Binding-site contacts:
Ligand atom C13 contacts residue LEU94 of chain 1.B at 4.2 Å (hydrophobic).
Ligand atom C05 contacts residue LEU49 of chain 1.B at 4.2 Å (hydrophobic).
Ligand atom C14 contacts residue LEU90 of chain 1.B at 3.8 Å (hydrophobic).
Ligand atom F01 contacts residue MET91 of chain 1.B at 3.3 Å.
Ligand atom F02 contacts residue MET91 of chain 1.B at 3.4 Å.
Ligand atom O01 contacts residue HIS227 of chain 1.B at 3.0 Å (h-bond).
Ligand atom C04 contacts residue MET124 of chain 1.B at 4.0 Å (hydrophobic).
Ligand atom C11 contacts residue PHE107 of chain 1.B at 4.0 Å (hydrophobic).
Ligand atom C06 contacts residue GLY224 of chain 1.B at 3.6 Å.
Ligand atom O01 contacts residue LEU228 of chain 1.B at 3.6 Å.
Ligand atom O02 contacts residue LEU90 of chain 1.B at 4.0 Å.
Ligand atom C09 contacts residue MET46 of chain 1.B at 4.0 Å (hydrophobic).
Ligand atom C07 contacts residue ILE127 of chain 1.B at 4.0 Å (hydrophobic).
Ligand atom F01 contacts residue LEU87 of chain 1.B at 4.1 Å.
Ligand atom C16 contacts residue ALA53 of chain 1.B at 4.2 Å (hydrophobic).
Ligand atom C07 contacts residue HIS227 of chain 1.B at 3.7 Å.
Ligand atom C11 contacts residue LEU49 of chain 1.B at 4.0 Å (hydrophobic).
Ligand atom O01 contacts residue MET46 of chain 1.B at 3.7 Å.
Ligand atom C12 contacts residue PHE107 of chain 1.B at 4.0 Å (hydrophobic).
Ligand atom C16 contacts residue PHE107 of chain 1.B at 4.0 Å (hydrophobic).
Ligand atom O02 contacts residue GLU56 of chain 1.B at 2.5 Å (salt-bridge).
Ligand atom C09 contacts residue LEU49 of chain 1.B at 3.8 Å (hydrophobic).
Ligand atom C11 contacts residue ALA53 of chain 1.B at 4.2 Å (hydrophobic).
Ligand atom F02 contacts residue LEU90 of chain 1.B at 2.9 Å.
Ligand atom C05 contacts residue PHE107 of chain 1.B at 3.8 Å (hydrophobic).
Ligand atom C15 contacts residue LEU90 of chain 1.B at 4.0 Å (hydrophobic).
Ligand atom C15 contacts residue PHE107 of chain 1.B at 4.2 Å (hydrophobic).
Ligand atom C08 contacts residue HIS227 of chain 1.B at 3.3 Å.
Ligand atom C07 contacts residue GLY224 of chain 1.B at 3.4 Å.
Ligand atom C13 contacts residue PHE107 of chain 1.B at 4.1 Å (hydrophobic).
Ligand atom F02 contacts residue LEU94 of chain 1.B at 3.2 Å.
Ligand atom C04 contacts residue LEU49 of chain 1.B at 4.2 Å (hydrophobic).
Ligand atom F01 contacts residue LEU94 of chain 1.B at 4.0 Å.
Ligand atom C14 contacts residue LEU94 of chain 1.B at 4.0 Å (hydrophobic).
Ligand atom O02 contacts residue ARG97 of chain 1.B at 3.4 Å (salt-bridge).
Ligand atom C16 contacts residue GLU56 of chain 1.B at 3.5 Å.
Ligand atom C07 contacts residue LEU228 of chain 1.B at 4.2 Å (hydrophobic).
Ligand atom C01 contacts residue LEU87 of chain 1.B at 4.2 Å (hydrophobic).
Ligand atom C16 contacts residue LEU49 of chain 1.B at 4.2 Å (hydrophobic).
Ligand atom C15 contacts residue GLU56 of chain 1.B at 3.3 Å.

Sequence of chain 1.B:
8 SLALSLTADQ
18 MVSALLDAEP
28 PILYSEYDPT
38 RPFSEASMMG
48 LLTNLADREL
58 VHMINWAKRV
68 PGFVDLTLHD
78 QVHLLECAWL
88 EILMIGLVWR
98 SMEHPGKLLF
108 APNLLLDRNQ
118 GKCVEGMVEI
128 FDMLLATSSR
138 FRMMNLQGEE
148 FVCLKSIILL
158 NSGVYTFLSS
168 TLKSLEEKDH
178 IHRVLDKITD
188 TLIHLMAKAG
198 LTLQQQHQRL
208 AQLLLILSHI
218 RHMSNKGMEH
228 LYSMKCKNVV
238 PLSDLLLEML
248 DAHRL

This small molecule binds to this protein.
Small molecule (SMILES): C[C@]12CC[C@H](c3ccc(O)c(F)c3F)C[C@H]1CC[C@@H]2O